Sequence of chain 1.C:
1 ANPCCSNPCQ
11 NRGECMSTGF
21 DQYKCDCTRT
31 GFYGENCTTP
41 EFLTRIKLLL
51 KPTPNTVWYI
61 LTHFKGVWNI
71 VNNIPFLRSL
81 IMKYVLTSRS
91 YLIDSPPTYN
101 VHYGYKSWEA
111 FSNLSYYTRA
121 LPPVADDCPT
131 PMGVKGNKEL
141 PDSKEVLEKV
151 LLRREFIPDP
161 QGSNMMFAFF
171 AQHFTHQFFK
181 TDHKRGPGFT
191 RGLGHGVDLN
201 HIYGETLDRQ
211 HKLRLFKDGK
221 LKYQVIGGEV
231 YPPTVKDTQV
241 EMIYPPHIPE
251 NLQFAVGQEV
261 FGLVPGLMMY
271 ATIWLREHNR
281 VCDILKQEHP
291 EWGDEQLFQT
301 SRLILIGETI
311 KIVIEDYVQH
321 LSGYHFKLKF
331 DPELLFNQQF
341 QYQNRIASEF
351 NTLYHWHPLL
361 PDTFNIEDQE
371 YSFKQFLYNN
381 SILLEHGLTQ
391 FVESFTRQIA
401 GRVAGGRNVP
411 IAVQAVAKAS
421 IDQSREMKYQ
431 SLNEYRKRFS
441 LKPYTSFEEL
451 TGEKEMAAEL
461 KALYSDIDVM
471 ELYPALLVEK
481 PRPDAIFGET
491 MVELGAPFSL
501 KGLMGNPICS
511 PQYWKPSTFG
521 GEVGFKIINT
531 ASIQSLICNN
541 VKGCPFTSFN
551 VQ

A small-molecule ligand and the protein it binds are described below.
Small molecule (SMILES): CC(=O)N[C@@H]1[C@@H](O)[C@H](O)[C@@H](CO)O[C@H]1O

Binding-site contacts:
Ligand atom N2 contacts residue ASN379 of chain 1.C at 3.0 Å (h-bond).
Ligand atom C2 contacts residue GLN375 of chain 1.C at 4.2 Å.
Ligand atom C5 contacts residue SER381 of chain 1.C at 4.3 Å.
Ligand atom O5 contacts residue GLN375 of chain 1.C at 4.5 Å.
Ligand atom O6 contacts residue ILE382 of chain 1.C at 3.8 Å.
Ligand atom C6 contacts residue TYR371 of chain 1.C at 4.0 Å (hydrophobic).
Ligand atom C7 contacts residue GLN375 of chain 1.C at 4.5 Å.
Ligand atom O6 contacts residue TYR371 of chain 1.C at 4.4 Å.
Ligand atom C3 contacts residue ASN379 of chain 1.C at 3.8 Å.
Ligand atom O6 contacts residue SER381 of chain 1.C at 3.4 Å (h-bond).
Ligand atom O6 contacts residue GLU385 of chain 1.C at 4.0 Å.
Ligand atom O7 contacts residue GLN375 of chain 1.C at 3.5 Å.
Ligand atom C5 contacts residue ILE382 of chain 1.C at 4.3 Å (hydrophobic).
Ligand atom C6 contacts residue ILE382 of chain 1.C at 4.0 Å (hydrophobic).
Ligand atom O5 contacts residue ASN379 of chain 1.C at 2.3 Å (h-bond).
Ligand atom C6 contacts residue SER381 of chain 1.C at 4.4 Å.
Ligand atom O5 contacts residue SER381 of chain 1.C at 4.4 Å.
Ligand atom O7 contacts residue LYS374 of chain 1.C at 4.2 Å.
Ligand atom O7 contacts residue ASN379 of chain 1.C at 4.1 Å.
Ligand atom C2 contacts residue ASN379 of chain 1.C at 2.5 Å.
Ligand atom O5 contacts residue ILE382 of chain 1.C at 3.4 Å.
Ligand atom C5 contacts residue ASN379 of chain 1.C at 3.6 Å.
Ligand atom C1 contacts residue ASN379 of chain 1.C at 1.4 Å.
Ligand atom C1 contacts residue ILE382 of chain 1.C at 4.3 Å (hydrophobic).
Ligand atom C7 contacts residue ASN379 of chain 1.C at 3.7 Å.
Ligand atom C4 contacts residue ASN379 of chain 1.C at 4.2 Å.
Ligand atom C1 contacts residue GLN375 of chain 1.C at 4.1 Å.